Sequence of chain 1.A:
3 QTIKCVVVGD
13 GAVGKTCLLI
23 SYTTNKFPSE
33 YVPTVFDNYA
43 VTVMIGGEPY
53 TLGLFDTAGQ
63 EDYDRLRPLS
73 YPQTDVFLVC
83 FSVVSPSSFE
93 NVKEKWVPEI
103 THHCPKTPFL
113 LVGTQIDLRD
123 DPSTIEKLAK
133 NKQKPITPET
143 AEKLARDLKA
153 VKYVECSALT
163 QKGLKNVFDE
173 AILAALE

Binding-site contacts:
Ligand atom N2 contacts residue ASP119 of chain 2.A at 3.2 Å (salt-bridge).
Ligand atom C4 contacts residue PHE29 of chain 2.A at 3.6 Å (hydrophobic).
Ligand atom PB contacts residue LYS17 of chain 2.A at 3.5 Å.
Ligand atom C8 contacts residue CYS19 of chain 2.A at 3.5 Å (hydrophobic).
Ligand atom O2G contacts residue GLY61 of chain 2.A at 2.9 Å (h-bond).
Ligand atom N9 contacts residue GLN117 of chain 2.A at 3.5 Å (h-bond).
Ligand atom N1 contacts residue ASP119 of chain 2.A at 3.1 Å (salt-bridge).
Ligand atom O2A contacts residue TYR33 of chain 2.A at 3.2 Å.
Ligand atom O3G contacts residue PRO35 of chain 2.A at 3.5 Å.
Ligand atom O2G contacts residue GLY13 of chain 2.A at 3.6 Å.
Ligand atom O2B contacts residue THR18 of chain 2.A at 3.0 Å (h-bond).
Ligand atom C3B contacts residue ALA14 of chain 2.A at 3.6 Å (hydrophobic).
Ligand atom O1G contacts residue THR36 of chain 2.A at 2.9 Å (h-bond).
Ligand atom O3A contacts residue GLY16 of chain 2.A at 3.2 Å (h-bond).
Ligand atom C5 contacts residue GLN117 of chain 2.A at 3.4 Å.
Ligand atom O6 contacts residue LEU161 of chain 2.A at 3.5 Å (h-bond).
Ligand atom O6 contacts residue SER159 of chain 2.A at 3.6 Å.
Ligand atom N7 contacts residue CYS19 of chain 2.A at 3.6 Å.
Ligand atom O2G contacts residue LYS17 of chain 2.A at 2.7 Å (salt-bridge).
Ligand atom O1G contacts residue MG1 of chain 2.D at 2.1 Å.
Ligand atom O2B contacts residue MG1 of chain 2.D at 2.0 Å.
Ligand atom O3G contacts residue THR36 of chain 2.A at 3.6 Å (h-bond).
Ligand atom O2B contacts residue LYS17 of chain 2.A at 3.6 Å (salt-bridge).
Ligand atom PG contacts residue MG1 of chain 2.D at 3.5 Å.
Ligand atom C4 contacts residue GLN117 of chain 2.A at 3.6 Å.
Ligand atom O6 contacts residue ASP119 of chain 2.A at 3.6 Å (salt-bridge).
Ligand atom PB contacts residue MG1 of chain 2.D at 3.4 Å.
Ligand atom O1B contacts residue LYS17 of chain 2.A at 2.9 Å (salt-bridge).
Ligand atom O1A contacts residue THR18 of chain 2.A at 3.3 Å (h-bond).
Ligand atom O2' contacts residue PHE29 of chain 2.A at 3.6 Å.
Ligand atom O6 contacts residue GLN117 of chain 2.A at 3.5 Å.
Ligand atom O1B contacts residue VAL15 of chain 2.A at 3.6 Å.
Ligand atom O6 contacts residue ALA160 of chain 2.A at 3.0 Å (h-bond).
Ligand atom O4' contacts residue GLN117 of chain 2.A at 3.2 Å (h-bond).
Ligand atom O1B contacts residue GLY16 of chain 2.A at 3.1 Å (h-bond).
Ligand atom O3A contacts residue LYS17 of chain 2.A at 3.6 Å (salt-bridge).
Ligand atom O1A contacts residue CYS19 of chain 2.A at 2.9 Å (h-bond).
Ligand atom O1A contacts residue GLY16 of chain 2.A at 3.4 Å.
Ligand atom C8 contacts residue GLN117 of chain 2.A at 3.5 Å.
Ligand atom C6 contacts residue GLN117 of chain 2.A at 3.5 Å.

Sequence of chain 2.A:
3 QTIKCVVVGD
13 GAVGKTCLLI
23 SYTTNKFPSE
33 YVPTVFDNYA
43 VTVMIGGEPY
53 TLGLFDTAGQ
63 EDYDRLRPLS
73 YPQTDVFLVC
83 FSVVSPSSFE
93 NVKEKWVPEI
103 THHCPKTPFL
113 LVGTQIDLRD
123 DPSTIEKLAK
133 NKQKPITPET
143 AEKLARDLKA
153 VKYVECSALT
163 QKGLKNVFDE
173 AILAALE

The protein below binds the small molecule below.
Small molecule (SMILES): Nc1nc2c(ncn2[C@@H]2O[C@H](CO[P](=O)(O)O[P](=O)(O)CP(=O)(O)O)[C@@H](O)[C@H]2O)c(=O)[nH]1